Binding-site contacts:
Ligand atom OAA contacts residue SER162 of chain 1.B at 3.3 Å (h-bond).
Ligand atom CAP contacts residue SER162 of chain 1.B at 3.3 Å.
Ligand atom OAD contacts residue ILE217 of chain 1.B at 3.6 Å.
Ligand atom CAK contacts residue GLY90 of chain 1.B at 3.9 Å.
Ligand atom CAP contacts residue PHE220 of chain 1.B at 3.9 Å (hydrophobic).
Ligand atom CAH contacts residue LEU41 of chain 1.B at 4.1 Å (hydrophobic).
Ligand atom CAL contacts residue GLY91 of chain 1.B at 3.4 Å.
Ligand atom OAB contacts residue TYR38 of chain 1.B at 3.5 Å (h-bond).
Ligand atom CAL contacts residue HIS284 of chain 1.B at 3.8 Å.
Ligand atom CAI contacts residue GLY90 of chain 1.B at 4.1 Å.
Ligand atom CAQ contacts residue GLY91 of chain 1.B at 3.3 Å.
Ligand atom CAP contacts residue LEU212 of chain 1.B at 3.7 Å (hydrophobic).
Ligand atom CAM contacts residue HIS284 of chain 1.B at 3.5 Å.
Ligand atom OAA contacts residue GLY90 of chain 1.B at 3.1 Å (h-bond).
Ligand atom CAL contacts residue SER162 of chain 1.B at 2.7 Å.
Ligand atom OAC contacts residue LEU193 of chain 1.B at 3.1 Å.
Ligand atom CAM contacts residue LEU212 of chain 1.B at 3.7 Å (hydrophobic).
Ligand atom CAL contacts residue GLY90 of chain 1.B at 3.7 Å.
Ligand atom CAN contacts residue ALA163 of chain 1.B at 3.1 Å (hydrophobic).
Ligand atom NAE contacts residue LEU193 of chain 1.B at 4.1 Å.
Ligand atom OAB contacts residue HIS284 of chain 1.B at 3.5 Å.
Ligand atom OAB contacts residue SER285 of chain 1.B at 3.2 Å (h-bond).
Ligand atom CAM contacts residue SER162 of chain 1.B at 3.0 Å.
Ligand atom CAN contacts residue SER162 of chain 1.B at 2.8 Å.
Ligand atom CAG contacts residue TYR38 of chain 1.B at 3.5 Å (hydrophobic).
Ligand atom CAN contacts residue GLY90 of chain 1.B at 3.5 Å.
Ligand atom OAA contacts residue GLY91 of chain 1.B at 3.8 Å.
Ligand atom OAA contacts residue GLY89 of chain 1.B at 4.0 Å.
Ligand atom NAE contacts residue LEU256 of chain 1.B at 4.1 Å.
Ligand atom CAM contacts residue PHE220 of chain 1.B at 4.0 Å (hydrophobic).
Ligand atom CAI contacts residue PHE220 of chain 1.B at 3.5 Å (hydrophobic).
Ligand atom OAA contacts residue HIS284 of chain 1.B at 3.8 Å.
Ligand atom CAN contacts residue GLY91 of chain 1.B at 2.8 Å.
Ligand atom CAO contacts residue GLY91 of chain 1.B at 4.0 Å.
Ligand atom CAP contacts residue LEU256 of chain 1.B at 4.0 Å (hydrophobic).
Ligand atom CAQ contacts residue SER162 of chain 1.B at 3.2 Å.
Ligand atom CAQ contacts residue ALA163 of chain 1.B at 3.2 Å (hydrophobic).
Ligand atom CAK contacts residue TYR38 of chain 1.B at 3.8 Å (hydrophobic).
Ligand atom CAK contacts residue HIS284 of chain 1.B at 3.9 Å.
Ligand atom CAO contacts residue SER162 of chain 1.B at 3.5 Å.

A small-molecule ligand and the protein it binds are described below.
Small molecule (SMILES): CCCCCC(=O)Oc1ccc([N+](=O)[O-])cc1

Sequence of chain 1.B:
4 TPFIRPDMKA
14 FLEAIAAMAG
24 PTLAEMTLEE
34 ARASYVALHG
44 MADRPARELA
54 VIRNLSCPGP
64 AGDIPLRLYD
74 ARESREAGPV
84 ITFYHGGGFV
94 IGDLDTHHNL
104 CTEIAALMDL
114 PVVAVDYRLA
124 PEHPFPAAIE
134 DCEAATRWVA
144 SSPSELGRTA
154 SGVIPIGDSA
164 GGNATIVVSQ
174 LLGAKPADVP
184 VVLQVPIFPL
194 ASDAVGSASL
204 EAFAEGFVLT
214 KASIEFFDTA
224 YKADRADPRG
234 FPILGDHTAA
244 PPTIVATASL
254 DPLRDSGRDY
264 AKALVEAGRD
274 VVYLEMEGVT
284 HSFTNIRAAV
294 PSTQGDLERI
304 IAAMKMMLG